Binding-site contacts:
Ligand atom N2 contacts residue ASN17 of chain 1.A at 3.1 Å (h-bond).
Ligand atom C1 contacts residue ASN17 of chain 1.A at 1.5 Å.
Ligand atom C2 contacts residue ASN17 of chain 1.A at 2.6 Å.
Ligand atom C8 contacts residue ASN17 of chain 1.A at 4.2 Å.
Ligand atom C4 contacts residue ASN17 of chain 1.A at 4.3 Å.
Ligand atom O7 contacts residue ASN17 of chain 1.A at 3.6 Å (h-bond).
Ligand atom C7 contacts residue ASN17 of chain 1.A at 3.4 Å.
Ligand atom C6 contacts residue ASN137 of chain 1.A at 4.1 Å.
Ligand atom C5 contacts residue ASN137 of chain 1.A at 3.7 Å.
Ligand atom C8 contacts residue CYS15 of chain 1.A at 3.4 Å (hydrophobic).
Ligand atom C1 contacts residue ASN137 of chain 1.A at 4.0 Å.
Ligand atom O5 contacts residue ASN137 of chain 1.A at 3.9 Å.
Ligand atom O5 contacts residue ASN17 of chain 1.A at 2.4 Å (h-bond).
Ligand atom C3 contacts residue ASN17 of chain 1.A at 3.9 Å.
Ligand atom C5 contacts residue ASN17 of chain 1.A at 3.7 Å.

A protein and the small-molecule ligand that binds it are described below.
Small molecule (SMILES): CC(=O)N[C@H]1[C@H](O[C@H]2[C@H](O)[C@@H](NC(C)=O)CO[C@@H]2CO)O[C@H](CO)[C@@H](O)[C@@H]1O

Sequence of chain 1.A:
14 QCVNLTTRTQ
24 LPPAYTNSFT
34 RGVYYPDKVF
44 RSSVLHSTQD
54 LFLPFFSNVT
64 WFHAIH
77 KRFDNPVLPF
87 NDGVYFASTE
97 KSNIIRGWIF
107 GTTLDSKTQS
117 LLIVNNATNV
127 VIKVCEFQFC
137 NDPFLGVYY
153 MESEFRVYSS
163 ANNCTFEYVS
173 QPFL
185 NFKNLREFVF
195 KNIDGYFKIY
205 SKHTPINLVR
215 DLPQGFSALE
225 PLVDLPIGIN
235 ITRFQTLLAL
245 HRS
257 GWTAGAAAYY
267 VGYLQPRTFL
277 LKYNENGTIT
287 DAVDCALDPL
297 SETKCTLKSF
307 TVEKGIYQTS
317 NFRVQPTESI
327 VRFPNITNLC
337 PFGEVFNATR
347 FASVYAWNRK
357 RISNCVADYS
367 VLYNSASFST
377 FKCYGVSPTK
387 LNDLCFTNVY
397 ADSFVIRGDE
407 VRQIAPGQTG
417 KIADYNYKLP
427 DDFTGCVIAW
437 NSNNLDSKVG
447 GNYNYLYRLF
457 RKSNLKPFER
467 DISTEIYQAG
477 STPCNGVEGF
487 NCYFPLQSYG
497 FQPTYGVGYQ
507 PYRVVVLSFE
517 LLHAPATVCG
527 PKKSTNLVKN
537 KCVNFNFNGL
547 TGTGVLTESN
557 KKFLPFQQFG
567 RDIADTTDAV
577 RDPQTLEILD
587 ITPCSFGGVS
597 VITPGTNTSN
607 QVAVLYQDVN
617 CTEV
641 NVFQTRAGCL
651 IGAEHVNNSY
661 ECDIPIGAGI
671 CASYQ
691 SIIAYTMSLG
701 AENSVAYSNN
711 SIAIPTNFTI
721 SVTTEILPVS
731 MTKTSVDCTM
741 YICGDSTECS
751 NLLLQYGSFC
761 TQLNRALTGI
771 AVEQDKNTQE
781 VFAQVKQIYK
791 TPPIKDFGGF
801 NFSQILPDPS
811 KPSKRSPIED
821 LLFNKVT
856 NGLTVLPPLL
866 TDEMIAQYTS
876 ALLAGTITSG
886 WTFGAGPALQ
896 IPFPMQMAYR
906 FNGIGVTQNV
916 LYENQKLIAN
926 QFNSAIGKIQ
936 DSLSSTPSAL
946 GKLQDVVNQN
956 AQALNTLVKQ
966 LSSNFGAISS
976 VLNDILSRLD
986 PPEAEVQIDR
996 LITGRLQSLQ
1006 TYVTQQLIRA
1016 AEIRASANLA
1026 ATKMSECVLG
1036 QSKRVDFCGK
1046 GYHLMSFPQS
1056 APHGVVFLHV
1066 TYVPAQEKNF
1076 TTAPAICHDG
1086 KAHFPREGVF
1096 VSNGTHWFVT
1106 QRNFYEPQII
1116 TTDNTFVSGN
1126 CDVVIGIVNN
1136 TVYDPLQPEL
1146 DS